This small molecule binds to this protein.
Small molecule (SMILES): CC(=O)N[C@@H]1[C@@H](O)[C@H](O)[C@@H](CO)O[C@H]1O

Binding-site contacts:
Ligand atom C8 contacts residue ASN224 of chain 1.E at 3.8 Å.
Ligand atom C7 contacts residue ASN224 of chain 1.E at 4.2 Å.
Ligand atom O7 contacts residue NAG1 of chain 1.Y at 4.2 Å.
Ligand atom O5 contacts residue ASN408 of chain 1.E at 2.5 Å (h-bond).
Ligand atom O7 contacts residue ASN224 of chain 1.E at 4.0 Å.
Ligand atom C8 contacts residue NAG1 of chain 1.Y at 3.6 Å.
Ligand atom C7 contacts residue NAG1 of chain 1.Y at 4.4 Å.
Ligand atom N2 contacts residue ASN408 of chain 1.E at 2.9 Å (h-bond).
Ligand atom C5 contacts residue ASN408 of chain 1.E at 3.8 Å.
Ligand atom O5 contacts residue PRO253 of chain 1.E at 4.1 Å.
Ligand atom C8 contacts residue VAL406 of chain 1.E at 3.5 Å (hydrophobic).
Ligand atom C7 contacts residue ASN408 of chain 1.E at 3.6 Å.
Ligand atom C1 contacts residue PRO253 of chain 1.E at 4.4 Å (hydrophobic).
Ligand atom C4 contacts residue ASN408 of chain 1.E at 4.4 Å.
Ligand atom C1 contacts residue ASN408 of chain 1.E at 1.5 Å.
Ligand atom C8 contacts residue ASN408 of chain 1.E at 3.9 Å.
Ligand atom C3 contacts residue ASN408 of chain 1.E at 3.9 Å.
Ligand atom C8 contacts residue SER407 of chain 1.E at 3.8 Å.
Ligand atom C2 contacts residue ASN408 of chain 1.E at 2.5 Å.
Ligand atom O7 contacts residue ASN408 of chain 1.E at 3.9 Å.

Sequence of chain 1.E:
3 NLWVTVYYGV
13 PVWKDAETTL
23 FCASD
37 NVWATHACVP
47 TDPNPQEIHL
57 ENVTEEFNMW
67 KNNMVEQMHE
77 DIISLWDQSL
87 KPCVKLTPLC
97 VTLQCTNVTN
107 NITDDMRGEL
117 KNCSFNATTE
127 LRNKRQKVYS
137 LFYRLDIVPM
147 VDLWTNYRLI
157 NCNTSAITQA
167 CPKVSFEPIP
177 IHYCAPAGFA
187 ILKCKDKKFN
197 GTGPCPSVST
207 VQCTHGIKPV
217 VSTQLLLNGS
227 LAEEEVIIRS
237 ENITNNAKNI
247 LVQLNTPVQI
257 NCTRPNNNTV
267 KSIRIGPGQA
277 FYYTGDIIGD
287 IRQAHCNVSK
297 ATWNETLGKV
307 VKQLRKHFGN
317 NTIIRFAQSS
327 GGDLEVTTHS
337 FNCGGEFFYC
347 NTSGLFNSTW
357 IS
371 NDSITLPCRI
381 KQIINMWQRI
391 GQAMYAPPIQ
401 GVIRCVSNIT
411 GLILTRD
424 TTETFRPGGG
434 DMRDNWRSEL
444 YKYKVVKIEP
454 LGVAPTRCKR